Binding-site contacts:
Ligand atom C1B contacts residue ILE60 of chain 1.C at 4.2 Å (hydrophobic).
Ligand atom O2P contacts residue TYR73 of chain 1.D at 2.1 Å (h-bond).
Ligand atom O3G contacts residue ILE60 of chain 1.C at 3.7 Å.
Ligand atom C2G contacts residue ILE60 of chain 1.C at 4.0 Å (hydrophobic).
Ligand atom C1G contacts residue ILE60 of chain 1.C at 4.3 Å (hydrophobic).
Ligand atom O3P contacts residue TYR73 of chain 1.D at 3.9 Å.
Ligand atom O2P contacts residue LEU77 of chain 1.D at 3.8 Å.
Ligand atom C2B contacts residue TYR73 of chain 1.D at 3.4 Å (hydrophobic).
Ligand atom C5B contacts residue VAL65 of chain 1.C at 3.6 Å (hydrophobic).
Ligand atom O2G contacts residue TYR73 of chain 1.D at 4.0 Å.
Ligand atom O3P contacts residue ASN61 of chain 1.C at 3.6 Å.
Ligand atom C8B contacts residue LEU69 of chain 1.C at 3.7 Å (hydrophobic).
Ligand atom C7B contacts residue 8SP1 of chain 1.W at 3.7 Å.
Ligand atom C3B contacts residue VAL65 of chain 1.C at 3.6 Å (hydrophobic).
Ligand atom C8B contacts residue GLY70 of chain 1.D at 4.3 Å.
Ligand atom O3G contacts residue TYR73 of chain 1.D at 3.8 Å.
Ligand atom C7B contacts residue LEU69 of chain 1.D at 3.9 Å (hydrophobic).
Ligand atom C1B contacts residue TYR73 of chain 1.D at 3.7 Å (hydrophobic).
Ligand atom C6B contacts residue TYR73 of chain 1.D at 3.5 Å (hydrophobic).
Ligand atom C6B contacts residue 8SP1 of chain 1.W at 3.8 Å.
Ligand atom C1A contacts residue ILE60 of chain 1.C at 4.3 Å (hydrophobic).
Ligand atom C5A contacts residue ILE60 of chain 1.C at 3.5 Å (hydrophobic).
Ligand atom O3G contacts residue ASN61 of chain 1.C at 3.9 Å.
Ligand atom C8B contacts residue VAL65 of chain 1.C at 4.0 Å (hydrophobic).
Ligand atom O1B contacts residue ASN61 of chain 1.C at 3.2 Å.
Ligand atom C3B contacts residue TYR73 of chain 1.D at 4.2 Å (hydrophobic).
Ligand atom C8B contacts residue LEU69 of chain 1.D at 3.7 Å (hydrophobic).
Ligand atom C8B contacts residue VAL66 of chain 1.C at 3.5 Å (hydrophobic).
Ligand atom O1B contacts residue TRP62 of chain 1.C at 3.4 Å (h-bond).
Ligand atom O3P contacts residue TRP62 of chain 1.C at 3.3 Å (h-bond).
Ligand atom C7A contacts residue ILE60 of chain 1.C at 4.2 Å (hydrophobic).
Ligand atom P contacts residue TYR73 of chain 1.D at 3.4 Å.
Ligand atom C4B contacts residue TRP62 of chain 1.C at 4.0 Å (hydrophobic).
Ligand atom O1B contacts residue ILE60 of chain 1.C at 3.7 Å.
Ligand atom C6B contacts residue LEU69 of chain 1.D at 4.2 Å (hydrophobic).
Ligand atom O2G contacts residue ILE60 of chain 1.C at 4.1 Å.
Ligand atom O1B contacts residue TYR73 of chain 1.D at 4.3 Å.
Ligand atom C4B contacts residue TYR73 of chain 1.D at 3.6 Å (hydrophobic).
Ligand atom C7A contacts residue PHE56 of chain 1.C at 3.9 Å (hydrophobic).
Ligand atom C3G contacts residue TYR73 of chain 1.D at 3.7 Å (hydrophobic).

Sequence of chain 1.D:
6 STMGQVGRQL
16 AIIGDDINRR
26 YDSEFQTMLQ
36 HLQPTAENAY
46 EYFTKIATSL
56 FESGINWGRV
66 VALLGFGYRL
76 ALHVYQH

A protein and the small-molecule ligand that binds it are described below.
Small molecule (SMILES): CCCCCCCC(=O)OC[C@H](COP(=O)(O)OC[C@H](N)C(=O)O)OC(=O)CCCCCCC

Sequence of chain 1.C:
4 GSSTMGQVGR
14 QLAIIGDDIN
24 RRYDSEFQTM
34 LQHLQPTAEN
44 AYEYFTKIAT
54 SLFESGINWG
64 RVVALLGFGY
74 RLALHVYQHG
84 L